Binding-site contacts:
Ligand atom C29 contacts residue LEU301 of chain 1.A at 3.5 Å (hydrophobic).
Ligand atom N14 contacts residue NAP1 of chain 1.C at 3.4 Å (h-bond).
Ligand atom O15 contacts residue TYR49 of chain 1.A at 2.6 Å (h-bond).
Ligand atom O16 contacts residue LEU301 of chain 1.A at 3.6 Å.
Ligand atom F33 contacts residue ALA300 of chain 1.A at 3.0 Å.
Ligand atom BR36 contacts residue TRP112 of chain 1.A at 3.7 Å.
Ligand atom C28 contacts residue TRP112 of chain 1.A at 3.6 Å (hydrophobic).
Ligand atom O37 contacts residue HIS111 of chain 1.A at 3.4 Å (h-bond).
Ligand atom BR36 contacts residue THR114 of chain 1.A at 3.0 Å.
Ligand atom O15 contacts residue NAP1 of chain 1.C at 3.1 Å.
Ligand atom C31 contacts residue TRP112 of chain 1.A at 3.5 Å (hydrophobic).
Ligand atom F33 contacts residue CYS299 of chain 1.A at 3.5 Å.
Ligand atom O15 contacts residue TRP21 of chain 1.A at 3.6 Å.
Ligand atom C11 contacts residue TRP220 of chain 1.A at 3.8 Å (hydrophobic).
Ligand atom F9 contacts residue VAL48 of chain 1.A at 3.3 Å.
Ligand atom C25 contacts residue TRP112 of chain 1.A at 3.5 Å (hydrophobic).
Ligand atom C2 contacts residue TRP21 of chain 1.A at 3.2 Å (hydrophobic).
Ligand atom C29 contacts residue TRP112 of chain 1.A at 3.4 Å (hydrophobic).
Ligand atom O13 contacts residue TRP112 of chain 1.A at 3.4 Å.
Ligand atom O37 contacts residue TRP80 of chain 1.A at 3.5 Å.
Ligand atom N14 contacts residue HIS111 of chain 1.A at 2.8 Å (h-bond).
Ligand atom F33 contacts residue LEU301 of chain 1.A at 3.2 Å.
Ligand atom C5 contacts residue TRP21 of chain 1.A at 3.2 Å (hydrophobic).
Ligand atom C18 contacts residue NAP1 of chain 1.C at 3.6 Å.
Ligand atom C18 contacts residue TRP21 of chain 1.A at 3.4 Å (hydrophobic).
Ligand atom O37 contacts residue TRP112 of chain 1.A at 2.9 Å (h-bond).
Ligand atom O16 contacts residue PHE123 of chain 1.A at 3.5 Å.
Ligand atom F9 contacts residue TYR49 of chain 1.A at 3.7 Å.
Ligand atom C39 contacts residue HIS111 of chain 1.A at 3.4 Å.
Ligand atom C30 contacts residue TRP112 of chain 1.A at 3.4 Å (hydrophobic).
Ligand atom C21 contacts residue NAP1 of chain 1.C at 3.1 Å.
Ligand atom C3 contacts residue PHE123 of chain 1.A at 3.5 Å (hydrophobic).
Ligand atom C27 contacts residue TRP112 of chain 1.A at 3.5 Å (hydrophobic).
Ligand atom C21 contacts residue TYR49 of chain 1.A at 3.4 Å (hydrophobic).
Ligand atom F9 contacts residue TRP21 of chain 1.A at 3.3 Å.
Ligand atom O16 contacts residue TRP220 of chain 1.A at 3.7 Å.
Ligand atom N14 contacts residue TYR49 of chain 1.A at 3.6 Å.
Ligand atom N17 contacts residue TRP220 of chain 1.A at 3.6 Å.
Ligand atom F33 contacts residue TRP112 of chain 1.A at 3.5 Å.
Ligand atom O13 contacts residue CYS299 of chain 1.A at 3.4 Å (h-bond).

Sequence of chain 1.A:
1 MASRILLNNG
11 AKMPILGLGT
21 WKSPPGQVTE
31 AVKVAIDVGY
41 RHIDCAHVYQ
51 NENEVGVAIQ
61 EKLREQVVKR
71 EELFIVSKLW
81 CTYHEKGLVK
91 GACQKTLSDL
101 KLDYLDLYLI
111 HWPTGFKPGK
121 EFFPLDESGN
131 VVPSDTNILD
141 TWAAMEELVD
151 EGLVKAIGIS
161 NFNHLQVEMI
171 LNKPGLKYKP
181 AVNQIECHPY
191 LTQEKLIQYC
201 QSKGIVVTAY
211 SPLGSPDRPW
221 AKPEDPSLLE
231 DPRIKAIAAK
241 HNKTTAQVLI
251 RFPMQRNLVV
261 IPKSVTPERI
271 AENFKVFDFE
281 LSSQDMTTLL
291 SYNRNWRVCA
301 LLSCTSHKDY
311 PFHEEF

This small molecule binds to this protein.
Small molecule (SMILES): O=C1C[C@@]2(C(=O)N1)C(=O)N(Cc1ccc(Br)cc1F)C(=O)c1ccc(F)cc12